Sequence of chain 1.B:
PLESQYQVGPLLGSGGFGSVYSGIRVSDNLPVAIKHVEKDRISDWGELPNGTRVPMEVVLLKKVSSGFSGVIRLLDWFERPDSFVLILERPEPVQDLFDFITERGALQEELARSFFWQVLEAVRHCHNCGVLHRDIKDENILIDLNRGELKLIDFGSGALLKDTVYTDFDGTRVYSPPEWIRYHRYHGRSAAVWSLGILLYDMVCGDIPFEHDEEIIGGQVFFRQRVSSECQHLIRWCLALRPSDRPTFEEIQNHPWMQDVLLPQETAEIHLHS

A protein and the small-molecule ligand that binds it are described below.
Small molecule (SMILES): CN(C)CCCn1cc(C2=C(c3c[nH]c4ccccc34)C(=O)NC2=O)c2ccccc21

Binding-site contacts:
Ligand atom CAP contacts residue VAL52 of chain 1.B at 3.5 Å (hydrophobic).
Ligand atom CAT contacts residue ALA65 of chain 1.B at 4.0 Å (hydrophobic).
Ligand atom CAA contacts residue LYS67 of chain 1.B at 3.1 Å.
Ligand atom CAC contacts residue LEU120 of chain 1.B at 3.7 Å (hydrophobic).
Ligand atom NAU contacts residue GLU121 of chain 1.B at 2.8 Å (salt-bridge).
Ligand atom CAG contacts residue ILE185 of chain 1.B at 3.9 Å (hydrophobic).
Ligand atom OAZ contacts residue LEU120 of chain 1.B at 3.7 Å.
Ligand atom NAU contacts residue ALA65 of chain 1.B at 3.5 Å.
Ligand atom OAX contacts residue LEU174 of chain 1.B at 3.8 Å.
Ligand atom NAU contacts residue ILE104 of chain 1.B at 3.9 Å.
Ligand atom NAH contacts residue ILE185 of chain 1.B at 3.5 Å.
Ligand atom NBC contacts residue ARG6 of chain 1.A at 3.9 Å.
Ligand atom OAX contacts residue ARG122 of chain 1.B at 3.3 Å.
Ligand atom CAF contacts residue PHE49 of chain 1.B at 3.7 Å (hydrophobic).
Ligand atom CAY contacts residue ILE185 of chain 1.B at 3.7 Å (hydrophobic).
Ligand atom CBB contacts residue PHE49 of chain 1.B at 3.7 Å (hydrophobic).
Ligand atom OAX contacts residue GLU121 of chain 1.B at 3.8 Å.
Ligand atom CBA contacts residue ILE185 of chain 1.B at 3.9 Å (hydrophobic).
Ligand atom OAZ contacts residue ILE104 of chain 1.B at 3.3 Å.
Ligand atom CAT contacts residue GLU121 of chain 1.B at 3.9 Å.
Ligand atom CAB contacts residue LYS67 of chain 1.B at 3.6 Å.
Ligand atom CAW contacts residue ILE185 of chain 1.B at 3.1 Å (hydrophobic).
Ligand atom CAT contacts residue ILE104 of chain 1.B at 4.0 Å (hydrophobic).
Ligand atom OAZ contacts residue ILE185 of chain 1.B at 4.0 Å.
Ligand atom CBD contacts residue GLU171 of chain 1.B at 3.7 Å.
Ligand atom CAV contacts residue LEU174 of chain 1.B at 3.8 Å (hydrophobic).
Ligand atom CAA contacts residue GLU89 of chain 1.B at 3.9 Å.
Ligand atom CAL contacts residue LEU174 of chain 1.B at 3.7 Å (hydrophobic).
Ligand atom CAV contacts residue GLU121 of chain 1.B at 3.7 Å.
Ligand atom CAF contacts residue ASP186 of chain 1.B at 3.6 Å.
Ligand atom CAA contacts residue ASP186 of chain 1.B at 3.9 Å.
Ligand atom CAQ contacts residue VAL52 of chain 1.B at 3.7 Å (hydrophobic).
Ligand atom CAR contacts residue LEU44 of chain 1.B at 3.5 Å (hydrophobic).
Ligand atom CAV contacts residue ALA65 of chain 1.B at 3.7 Å (hydrophobic).
Ligand atom CBD contacts residue ARG6 of chain 1.A at 3.4 Å.
Ligand atom OAX contacts residue PRO123 of chain 1.B at 3.8 Å.
Ligand atom CAS contacts residue LEU44 of chain 1.B at 3.8 Å (hydrophobic).
Ligand atom CAR contacts residue GLY45 of chain 1.B at 3.8 Å.
Ligand atom CAB contacts residue LEU120 of chain 1.B at 3.9 Å (hydrophobic).
Ligand atom CAA contacts residue PHE49 of chain 1.B at 3.9 Å (hydrophobic).

Sequence of chain 1.A:
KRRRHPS